Binding-site contacts:
Ligand atom N4 contacts residue TYR110 of chain 1.L at 4.0 Å.
Ligand atom OP2 contacts residue ARG109 of chain 1.L at 3.5 Å (salt-bridge).
Ligand atom OP2 contacts residue PHE62 of chain 1.L at 3.8 Å.
Ligand atom C5 contacts residue PHE64 of chain 1.L at 3.6 Å (hydrophobic).
Ligand atom C4 contacts residue TYR110 of chain 1.L at 4.0 Å (hydrophobic).
Ligand atom P contacts residue PHE62 of chain 1.L at 3.6 Å.
Ligand atom O2 contacts residue ARG109 of chain 1.L at 2.8 Å (salt-bridge).
Ligand atom O4' contacts residue LEU58 of chain 1.L at 4.0 Å.
Ligand atom C5' contacts residue PHE62 of chain 1.L at 3.5 Å (hydrophobic).
Ligand atom N1 contacts residue PHE64 of chain 1.L at 4.1 Å.
Ligand atom O4 contacts residue ARG102 of chain 1.L at 3.5 Å (salt-bridge).
Ligand atom C2 contacts residue TYR110 of chain 1.L at 4.0 Å (hydrophobic).
Ligand atom C4 contacts residue TYR80 of chain 1.L at 3.8 Å (hydrophobic).
Ligand atom C5 contacts residue TYR80 of chain 1.L at 3.6 Å (hydrophobic).
Ligand atom N3 contacts residue GLU108 of chain 1.L at 3.3 Å.
Ligand atom O2 contacts residue ARG66 of chain 1.L at 3.6 Å.
Ligand atom O4' contacts residue PHE62 of chain 1.L at 3.9 Å.
Ligand atom O4 contacts residue GLU108 of chain 1.L at 3.0 Å (salt-bridge).
Ligand atom OP1 contacts residue TYR80 of chain 1.L at 3.9 Å.
Ligand atom N3 contacts residue PHE64 of chain 1.L at 3.8 Å.
Ligand atom O2 contacts residue LEU58 of chain 1.L at 3.9 Å.
Ligand atom C5 contacts residue TYR110 of chain 1.L at 3.1 Å (hydrophobic).
Ligand atom C4 contacts residue GLU108 of chain 1.L at 3.4 Å.
Ligand atom C4 contacts residue PHE64 of chain 1.L at 3.6 Å (hydrophobic).
Ligand atom O4' contacts residue TYR110 of chain 1.L at 3.9 Å.
Ligand atom C2 contacts residue ARG66 of chain 1.L at 3.7 Å.
Ligand atom N4 contacts residue PHE64 of chain 1.L at 4.0 Å.
Ligand atom C2 contacts residue ARG109 of chain 1.L at 3.8 Å.
Ligand atom C2 contacts residue PHE64 of chain 1.L at 4.1 Å (hydrophobic).
Ligand atom N4 contacts residue ARG66 of chain 1.L at 3.0 Å (salt-bridge).
Ligand atom O3' contacts residue ARG109 of chain 1.L at 4.0 Å.
Ligand atom N3 contacts residue ARG66 of chain 1.L at 2.9 Å (salt-bridge).
Ligand atom O4 contacts residue TYR80 of chain 1.L at 3.7 Å.
Ligand atom C4 contacts residue ARG66 of chain 1.L at 3.7 Å.
Ligand atom C6 contacts residue TYR110 of chain 1.L at 3.9 Å (hydrophobic).
Ligand atom O2 contacts residue TYR110 of chain 1.L at 2.9 Å (h-bond).
Ligand atom C6 contacts residue PHE64 of chain 1.L at 3.8 Å (hydrophobic).
Ligand atom C1' contacts residue LEU58 of chain 1.L at 3.8 Å (hydrophobic).
Ligand atom C2 contacts residue GLU108 of chain 1.L at 3.7 Å.
Ligand atom O2 contacts residue GLU108 of chain 1.L at 3.5 Å.

This small molecule binds to this protein.
Small molecule (SMILES): Nc1ccn([C@@H]2O[C@H](CO[P](=O)(O)O[C@H]3[C@@H](O)[C@H](n4ccc(=O)[nH]c4=O)O[C@@H]3COP(=O)=O)[C@@H](O)[C@H]2O)c(=O)n1

Sequence of chain 1.L:
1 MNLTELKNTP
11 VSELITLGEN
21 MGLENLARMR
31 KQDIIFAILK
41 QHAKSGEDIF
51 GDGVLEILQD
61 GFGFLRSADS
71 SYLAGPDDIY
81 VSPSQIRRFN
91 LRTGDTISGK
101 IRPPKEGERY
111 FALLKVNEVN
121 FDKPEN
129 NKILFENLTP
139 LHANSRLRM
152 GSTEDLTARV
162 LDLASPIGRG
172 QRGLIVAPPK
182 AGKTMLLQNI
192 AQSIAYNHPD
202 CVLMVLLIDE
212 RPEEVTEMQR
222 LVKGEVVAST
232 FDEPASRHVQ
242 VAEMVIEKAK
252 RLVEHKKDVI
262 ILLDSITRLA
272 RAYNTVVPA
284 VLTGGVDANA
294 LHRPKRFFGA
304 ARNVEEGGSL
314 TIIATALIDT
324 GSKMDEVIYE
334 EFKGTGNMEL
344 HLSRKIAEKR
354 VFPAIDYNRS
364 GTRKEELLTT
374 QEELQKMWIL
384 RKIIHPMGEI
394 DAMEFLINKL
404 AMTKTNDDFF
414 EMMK